Sequence of chain 30.H:
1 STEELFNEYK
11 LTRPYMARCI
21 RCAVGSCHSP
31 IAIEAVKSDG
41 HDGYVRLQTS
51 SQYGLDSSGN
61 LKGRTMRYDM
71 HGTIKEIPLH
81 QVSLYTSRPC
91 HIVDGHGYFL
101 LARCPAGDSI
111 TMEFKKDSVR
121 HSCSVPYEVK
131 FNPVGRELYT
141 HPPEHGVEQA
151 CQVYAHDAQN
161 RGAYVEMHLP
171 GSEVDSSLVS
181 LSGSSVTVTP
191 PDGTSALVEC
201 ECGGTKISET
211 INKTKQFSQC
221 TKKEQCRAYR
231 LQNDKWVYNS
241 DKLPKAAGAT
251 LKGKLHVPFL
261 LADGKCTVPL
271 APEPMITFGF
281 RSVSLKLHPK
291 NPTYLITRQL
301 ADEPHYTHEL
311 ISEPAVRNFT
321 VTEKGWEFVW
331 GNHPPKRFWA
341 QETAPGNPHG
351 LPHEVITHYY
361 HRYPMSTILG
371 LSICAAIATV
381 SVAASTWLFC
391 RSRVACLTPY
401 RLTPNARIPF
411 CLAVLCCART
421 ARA

This small molecule binds to this protein.
Small molecule (SMILES): CC(=O)N[C@@H]1[C@@H](O)[C@H](O)[C@@H](CO)O[C@H]1O

Binding-site contacts:
Ligand atom C5 contacts residue ASN212 of chain 30.H at 3.7 Å.
Ligand atom C1 contacts residue ASN212 of chain 30.H at 1.4 Å.
Ligand atom C1 contacts residue ILE211 of chain 30.H at 4.3 Å (hydrophobic).
Ligand atom O6 contacts residue ASN212 of chain 30.H at 4.3 Å.
Ligand atom N2 contacts residue ASN212 of chain 30.H at 2.9 Å (h-bond).
Ligand atom C2 contacts residue ASN212 of chain 30.H at 2.5 Å.
Ligand atom N2 contacts residue ILE211 of chain 30.H at 4.5 Å.
Ligand atom C3 contacts residue ASN212 of chain 30.H at 3.8 Å.
Ligand atom C7 contacts residue ASN212 of chain 30.H at 4.0 Å.
Ligand atom C4 contacts residue ASN212 of chain 30.H at 4.2 Å.
Ligand atom O5 contacts residue ASN212 of chain 30.H at 2.4 Å (h-bond).